This protein binds this small molecule.
Small molecule (SMILES): OC[C@H]1O[C@H](O[C@H]2O[C@H](CO)[C@@H](O)[C@H](O)[C@H]2O)[C@H](O)[C@@H](O)[C@@H]1O

Sequence of chain 1.A:
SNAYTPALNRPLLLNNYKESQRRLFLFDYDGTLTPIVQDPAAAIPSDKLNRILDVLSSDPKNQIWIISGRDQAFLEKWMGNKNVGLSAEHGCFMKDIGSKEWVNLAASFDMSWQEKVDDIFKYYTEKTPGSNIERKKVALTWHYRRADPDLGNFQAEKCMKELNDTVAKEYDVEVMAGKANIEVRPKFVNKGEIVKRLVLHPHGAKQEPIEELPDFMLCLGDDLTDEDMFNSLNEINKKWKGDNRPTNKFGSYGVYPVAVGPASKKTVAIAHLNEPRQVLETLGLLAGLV

Binding-site contacts:
Ligand atom C4 contacts residue ARG145 of chain 1.A at 3.8 Å.
Ligand atom C6 contacts residue VAL37 of chain 1.A at 3.3 Å (hydrophobic).
Ligand atom O2 contacts residue ASN181 of chain 1.A at 2.9 Å (h-bond).
Ligand atom O6 contacts residue ARG70 of chain 1.A at 3.3 Å (salt-bridge).
Ligand atom C1 contacts residue ASP30 of chain 1.A at 3.7 Å.
Ligand atom C2 contacts residue LYS179 of chain 1.A at 3.7 Å.
Ligand atom O2 contacts residue PRO40 of chain 1.A at 3.7 Å.
Ligand atom C6 contacts residue PRO40 of chain 1.A at 3.8 Å (hydrophobic).
Ligand atom C6 contacts residue GLY69 of chain 1.A at 3.7 Å.
Ligand atom O6 contacts residue GLY69 of chain 1.A at 3.1 Å (h-bond).
Ligand atom O5 contacts residue ASP30 of chain 1.A at 2.9 Å (salt-bridge).
Ligand atom O4 contacts residue LYS136 of chain 1.A at 2.9 Å (salt-bridge).
Ligand atom O4 contacts residue ARG145 of chain 1.A at 3.7 Å.
Ligand atom O3 contacts residue LYS136 of chain 1.A at 2.8 Å (salt-bridge).
Ligand atom C6 contacts residue BEF1 of chain 1.F at 2.9 Å.
Ligand atom C3 contacts residue LYS136 of chain 1.A at 3.8 Å.
Ligand atom O2 contacts residue GLU134 of chain 1.A at 3.4 Å (salt-bridge).
Ligand atom O4 contacts residue GLU183 of chain 1.A at 2.4 Å (salt-bridge).
Ligand atom O3 contacts residue LYS179 of chain 1.A at 3.1 Å (salt-bridge).
Ligand atom O3 contacts residue GLU134 of chain 1.A at 2.6 Å (salt-bridge).
Ligand atom O6 contacts residue VAL37 of chain 1.A at 2.8 Å (h-bond).
Ligand atom O4 contacts residue GLY69 of chain 1.A at 3.4 Å.
Ligand atom O4 contacts residue VAL37 of chain 1.A at 2.8 Å (h-bond).
Ligand atom C6 contacts residue ASP30 of chain 1.A at 3.7 Å.
Ligand atom C4 contacts residue GLY69 of chain 1.A at 3.8 Å.
Ligand atom C3 contacts residue GLU134 of chain 1.A at 3.7 Å.
Ligand atom O6 contacts residue ASP30 of chain 1.A at 2.9 Å (salt-bridge).
Ligand atom O3 contacts residue ARG145 of chain 1.A at 2.8 Å (salt-bridge).
Ligand atom O2 contacts residue HIS143 of chain 1.A at 3.0 Å.
Ligand atom O6 contacts residue SER68 of chain 1.A at 3.0 Å (h-bond).
Ligand atom O6 contacts residue BEF1 of chain 1.F at 2.9 Å.
Ligand atom C4 contacts residue LYS136 of chain 1.A at 3.6 Å.
Ligand atom O5 contacts residue ARG70 of chain 1.A at 3.8 Å.
Ligand atom C2 contacts residue ARG70 of chain 1.A at 3.7 Å.
Ligand atom O2 contacts residue LYS179 of chain 1.A at 2.9 Å (salt-bridge).
Ligand atom O4 contacts residue HIS90 of chain 1.A at 3.3 Å (h-bond).
Ligand atom C1 contacts residue ARG70 of chain 1.A at 3.8 Å.
Ligand atom O6 contacts residue ILE36 of chain 1.A at 3.4 Å.
Ligand atom C4 contacts residue GLU183 of chain 1.A at 3.5 Å.
Ligand atom C4 contacts residue VAL37 of chain 1.A at 3.4 Å (hydrophobic).